Binding-site contacts:
Ligand atom C03 contacts residue GLY287 of chain 3.A at 3.5 Å.
Ligand atom C05 contacts residue MET275 of chain 3.A at 3.8 Å (hydrophobic).
Ligand atom O16 contacts residue PHE258 of chain 3.A at 3.8 Å.
Ligand atom C07 contacts residue PRO274 of chain 3.A at 3.6 Å (hydrophobic).
Ligand atom C13 contacts residue TYR255 of chain 3.A at 3.2 Å (hydrophobic).
Ligand atom C15 contacts residue PHE258 of chain 3.A at 3.7 Å (hydrophobic).
Ligand atom C09 contacts residue MET275 of chain 3.A at 3.8 Å (hydrophobic).
Ligand atom N04 contacts residue GLY287 of chain 3.A at 3.6 Å.
Ligand atom C19 contacts residue ILE254 of chain 3.A at 3.8 Å (hydrophobic).
Ligand atom N11 contacts residue GLY287 of chain 3.A at 3.5 Å.
Ligand atom C14 contacts residue GLN288 of chain 3.A at 3.5 Å.
Ligand atom C08 contacts residue GLU283 of chain 3.A at 3.7 Å.
Ligand atom C08 contacts residue PRO274 of chain 3.A at 3.6 Å (hydrophobic).
Ligand atom C24 contacts residue TYR86 of chain 3.A at 3.8 Å (hydrophobic).
Ligand atom C13 contacts residue GLN288 of chain 3.A at 3.6 Å.
Ligand atom C05 contacts residue TYR255 of chain 3.A at 3.7 Å (hydrophobic).
Ligand atom C13 contacts residue MET275 of chain 3.A at 3.6 Å (hydrophobic).
Ligand atom C20 contacts residue VAL240 of chain 3.A at 3.6 Å (hydrophobic).
Ligand atom C05 contacts residue GLY287 of chain 3.A at 3.7 Å.
Ligand atom C10 contacts residue GLY287 of chain 3.A at 3.6 Å.
Ligand atom C14 contacts residue PHE258 of chain 3.A at 3.5 Å (hydrophobic).
Ligand atom C25 contacts residue TYR86 of chain 3.A at 3.6 Å (hydrophobic).
Ligand atom C03 contacts residue MET275 of chain 3.A at 3.8 Å (hydrophobic).
Ligand atom C30 contacts residue PHE291 of chain 3.A at 3.4 Å (hydrophobic).
Ligand atom O01 contacts residue GLY287 of chain 3.A at 3.0 Å (h-bond).
Ligand atom C07 contacts residue LYS280 of chain 3.A at 3.5 Å.
Ligand atom C20 contacts residue SER239 of chain 3.A at 3.6 Å.
Ligand atom C02 contacts residue GLY287 of chain 3.A at 3.3 Å.
Ligand atom O16 contacts residue ILE254 of chain 3.A at 3.5 Å.
Ligand atom N18 contacts residue GLN288 of chain 3.A at 3.2 Å (h-bond).
Ligand atom C12 contacts residue MET275 of chain 3.A at 3.6 Å (hydrophobic).
Ligand atom N21 contacts residue ILE254 of chain 3.A at 3.8 Å.
Ligand atom C19 contacts residue GLN288 of chain 3.A at 3.6 Å.
Ligand atom C17 contacts residue ILE254 of chain 3.A at 3.8 Å (hydrophobic).
Ligand atom C09 contacts residue PRO274 of chain 3.A at 3.8 Å (hydrophobic).
Ligand atom N04 contacts residue TYR255 of chain 3.A at 2.9 Å (h-bond).
Ligand atom C10 contacts residue MET275 of chain 3.A at 3.7 Å (hydrophobic).
Ligand atom C14 contacts residue TYR255 of chain 3.A at 3.8 Å (hydrophobic).
Ligand atom C29 contacts residue PHE291 of chain 3.A at 3.4 Å (hydrophobic).
Ligand atom C20 contacts residue ILE254 of chain 3.A at 3.7 Å (hydrophobic).

This protein binds this small molecule.
Small molecule (SMILES): O=C(c1ccc(Oc2nccnc2N2CCOCC2)cc1)c1nc2ccccc2[nH]1

Sequence of chain 3.A:
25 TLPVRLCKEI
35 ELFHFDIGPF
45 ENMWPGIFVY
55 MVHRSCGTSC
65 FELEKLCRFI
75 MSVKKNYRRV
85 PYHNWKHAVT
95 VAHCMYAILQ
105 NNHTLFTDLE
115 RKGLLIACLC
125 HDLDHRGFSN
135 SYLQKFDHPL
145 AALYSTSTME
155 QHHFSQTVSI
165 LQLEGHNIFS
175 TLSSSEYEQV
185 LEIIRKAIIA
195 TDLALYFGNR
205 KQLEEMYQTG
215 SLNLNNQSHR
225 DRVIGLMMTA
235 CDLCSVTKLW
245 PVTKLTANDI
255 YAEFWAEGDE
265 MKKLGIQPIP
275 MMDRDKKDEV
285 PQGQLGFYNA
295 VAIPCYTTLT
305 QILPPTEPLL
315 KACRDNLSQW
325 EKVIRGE